Sequence of chain 1.L:
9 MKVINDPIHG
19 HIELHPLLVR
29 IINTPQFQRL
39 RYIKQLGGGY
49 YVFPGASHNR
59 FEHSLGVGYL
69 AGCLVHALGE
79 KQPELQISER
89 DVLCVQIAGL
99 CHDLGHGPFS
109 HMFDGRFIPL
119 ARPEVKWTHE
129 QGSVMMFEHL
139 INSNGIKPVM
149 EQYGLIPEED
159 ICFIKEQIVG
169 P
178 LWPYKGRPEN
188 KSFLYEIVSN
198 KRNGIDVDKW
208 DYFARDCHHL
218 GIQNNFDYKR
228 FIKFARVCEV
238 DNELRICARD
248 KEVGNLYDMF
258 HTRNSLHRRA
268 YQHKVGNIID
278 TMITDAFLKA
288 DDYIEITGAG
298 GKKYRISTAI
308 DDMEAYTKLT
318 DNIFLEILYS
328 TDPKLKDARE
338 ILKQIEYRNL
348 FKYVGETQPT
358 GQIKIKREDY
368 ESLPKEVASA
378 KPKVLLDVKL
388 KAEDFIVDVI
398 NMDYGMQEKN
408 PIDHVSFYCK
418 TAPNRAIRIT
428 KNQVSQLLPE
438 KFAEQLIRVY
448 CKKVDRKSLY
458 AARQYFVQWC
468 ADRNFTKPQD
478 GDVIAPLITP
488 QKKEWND

Sequence of chain 1.J:
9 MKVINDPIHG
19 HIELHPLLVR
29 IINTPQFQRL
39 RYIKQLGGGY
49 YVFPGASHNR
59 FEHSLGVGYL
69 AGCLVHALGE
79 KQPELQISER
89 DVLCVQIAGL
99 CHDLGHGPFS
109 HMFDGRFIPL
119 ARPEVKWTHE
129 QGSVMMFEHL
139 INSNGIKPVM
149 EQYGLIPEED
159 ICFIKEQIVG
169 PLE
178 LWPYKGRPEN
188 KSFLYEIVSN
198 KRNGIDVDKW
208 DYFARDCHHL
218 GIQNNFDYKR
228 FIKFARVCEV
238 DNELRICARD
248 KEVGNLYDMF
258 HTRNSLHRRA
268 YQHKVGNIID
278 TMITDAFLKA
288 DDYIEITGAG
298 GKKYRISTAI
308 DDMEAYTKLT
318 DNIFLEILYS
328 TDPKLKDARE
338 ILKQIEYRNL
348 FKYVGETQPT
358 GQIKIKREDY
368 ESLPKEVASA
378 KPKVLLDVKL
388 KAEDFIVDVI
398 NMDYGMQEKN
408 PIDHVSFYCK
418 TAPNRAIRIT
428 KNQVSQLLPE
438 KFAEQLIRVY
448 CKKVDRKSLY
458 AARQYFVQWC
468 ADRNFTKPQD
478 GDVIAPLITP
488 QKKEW

A protein and the small-molecule ligand that binds it are described below.
Small molecule (SMILES): O=c1[nH]c(=O)c2ncn([C@@H]3O[C@H](COP(=O)(O)OP(=O)(O)OP(=O)(O)O)[C@@H](O)[C@H]3O)c2[nH]1

Binding-site contacts:
Ligand atom O12 contacts residue XG41 of chain 1.SC at 2.3 Å (h-bond).
Ligand atom O3 contacts residue XG41 of chain 1.SC at 2.6 Å (h-bond).
Ligand atom C10 contacts residue TYR49 of chain 1.K at 3.2 Å (hydrophobic).
Ligand atom O1 contacts residue ASN31 of chain 1.L at 3.0 Å (h-bond).
Ligand atom O6 contacts residue GLN36 of chain 1.L at 2.8 Å (h-bond).
Ligand atom O2 contacts residue ILE12 of chain 1.L at 3.3 Å.
Ligand atom O3 contacts residue MG1 of chain 1.ED at 3.2 Å.
Ligand atom C1 contacts residue VAL50 of chain 1.K at 3.3 Å (hydrophobic).
Ligand atom C10 contacts residue ILE12 of chain 1.L at 3.5 Å (hydrophobic).
Ligand atom O9 contacts residue MG1 of chain 1.ED at 2.4 Å.
Ligand atom O14 contacts residue MG1 of chain 1.ED at 2.4 Å.
Ligand atom O7 contacts residue VAL272 of chain 1.K at 3.5 Å.
Ligand atom O1 contacts residue LYS10 of chain 1.L at 2.6 Å (salt-bridge).
Ligand atom P2 contacts residue MG1 of chain 1.ED at 3.3 Å.
Ligand atom O12 contacts residue MG1 of chain 1.ED at 2.0 Å.
Ligand atom O8 contacts residue LYS10 of chain 1.L at 3.3 Å (salt-bridge).
Ligand atom C4 contacts residue XG41 of chain 1.SC at 3.4 Å.
Ligand atom C5 contacts residue ARG345 of chain 1.K at 3.2 Å.
Ligand atom O8 contacts residue ARG345 of chain 1.K at 2.9 Å (salt-bridge).
Ligand atom O6 contacts residue PHE59 of chain 1.L at 3.4 Å.
Ligand atom C6 contacts residue XG41 of chain 1.SC at 3.4 Å.
Ligand atom C10 contacts residue VAL50 of chain 1.K at 3.2 Å (hydrophobic).
Ligand atom O14 contacts residue LYS417 of chain 1.J at 3.5 Å (salt-bridge).
Ligand atom O2 contacts residue VAL11 of chain 1.L at 2.5 Å (h-bond).
Ligand atom O9 contacts residue LYS10 of chain 1.L at 3.0 Å.
Ligand atom N1 contacts residue ASN31 of chain 1.L at 2.8 Å (h-bond).
Ligand atom O6 contacts residue ARG39 of chain 1.L at 3.0 Å (salt-bridge).
Ligand atom N3 contacts residue ARG39 of chain 1.L at 2.9 Å (salt-bridge).
Ligand atom C8 contacts residue XG41 of chain 1.SC at 3.1 Å.
Ligand atom O11 contacts residue VAL272 of chain 1.K at 3.3 Å.
Ligand atom O2 contacts residue XG41 of chain 1.SC at 3.1 Å.
Ligand atom O5 contacts residue ARG345 of chain 1.K at 3.1 Å (salt-bridge).
Ligand atom O3 contacts residue VAL11 of chain 1.L at 3.5 Å (h-bond).
Ligand atom O9 contacts residue XG41 of chain 1.SC at 3.0 Å (h-bond).
Ligand atom N2 contacts residue ARG345 of chain 1.K at 3.4 Å (salt-bridge).
Ligand atom O14 contacts residue XG41 of chain 1.SC at 2.8 Å (h-bond).
Ligand atom C2 contacts residue ARG345 of chain 1.K at 3.4 Å.
Ligand atom O13 contacts residue LYS417 of chain 1.J at 3.1 Å (salt-bridge).
Ligand atom N3 contacts residue TYR49 of chain 1.K at 3.3 Å (h-bond).
Ligand atom O4 contacts residue ARG345 of chain 1.K at 3.3 Å (salt-bridge).

Sequence of chain 1.K:
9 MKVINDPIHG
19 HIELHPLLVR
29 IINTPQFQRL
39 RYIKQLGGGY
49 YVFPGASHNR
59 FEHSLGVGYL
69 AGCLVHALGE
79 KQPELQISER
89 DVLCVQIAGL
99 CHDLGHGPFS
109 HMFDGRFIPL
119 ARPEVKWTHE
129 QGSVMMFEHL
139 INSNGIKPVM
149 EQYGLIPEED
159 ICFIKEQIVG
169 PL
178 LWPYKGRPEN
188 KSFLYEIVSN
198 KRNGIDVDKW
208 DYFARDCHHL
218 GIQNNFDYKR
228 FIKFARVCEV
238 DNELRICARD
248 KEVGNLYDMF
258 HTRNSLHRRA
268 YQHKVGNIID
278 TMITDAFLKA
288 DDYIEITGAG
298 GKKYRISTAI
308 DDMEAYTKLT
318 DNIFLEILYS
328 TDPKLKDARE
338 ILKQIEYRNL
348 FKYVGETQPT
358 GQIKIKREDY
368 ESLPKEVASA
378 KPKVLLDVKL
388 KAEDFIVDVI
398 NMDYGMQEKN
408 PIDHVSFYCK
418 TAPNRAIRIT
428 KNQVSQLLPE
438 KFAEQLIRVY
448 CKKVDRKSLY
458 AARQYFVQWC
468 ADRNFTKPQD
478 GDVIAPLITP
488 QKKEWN